Sequence of chain 1.C:
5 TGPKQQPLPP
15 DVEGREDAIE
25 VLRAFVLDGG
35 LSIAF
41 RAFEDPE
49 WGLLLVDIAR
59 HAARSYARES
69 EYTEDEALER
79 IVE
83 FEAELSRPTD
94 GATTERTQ

Sequence of chain 1.D:
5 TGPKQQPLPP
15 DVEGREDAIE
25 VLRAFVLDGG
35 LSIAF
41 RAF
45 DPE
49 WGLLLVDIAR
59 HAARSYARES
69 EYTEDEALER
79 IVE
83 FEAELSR

Sequence of chain 1.A:
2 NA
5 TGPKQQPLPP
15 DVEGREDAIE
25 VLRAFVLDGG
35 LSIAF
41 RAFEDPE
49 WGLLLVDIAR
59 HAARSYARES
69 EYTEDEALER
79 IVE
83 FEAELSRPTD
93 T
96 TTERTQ

Binding-site contacts:
Ligand atom C6 contacts residue ARG62 of chain 1.D at 3.7 Å.
Ligand atom O1 contacts residue HIS59 of chain 1.B at 3.2 Å (h-bond).
Ligand atom O2 contacts residue HIS59 of chain 1.B at 3.0 Å (h-bond).
Ligand atom C1 contacts residue ARG62 of chain 1.B at 3.2 Å.
Ligand atom C1 contacts residue ARG66 of chain 1.B at 3.6 Å.
Ligand atom O2 contacts residue THR97 of chain 1.C at 4.1 Å.
Ligand atom O4 contacts residue ARG62 of chain 1.B at 3.4 Å (salt-bridge).
Ligand atom C2 contacts residue ARG66 of chain 1.B at 4.1 Å.
Ligand atom O5 contacts residue ARG66 of chain 1.B at 3.2 Å (salt-bridge).
Ligand atom O4 contacts residue PO41 of chain 1.L at 3.4 Å (h-bond).
Ligand atom O1 contacts residue ARG66 of chain 1.B at 3.2 Å (salt-bridge).
Ligand atom O1 contacts residue SER63 of chain 1.B at 2.7 Å (h-bond).
Ligand atom C5 contacts residue ARG66 of chain 1.B at 4.0 Å.
Ligand atom O3 contacts residue THR97 of chain 1.C at 2.3 Å (h-bond).
Ligand atom O3 contacts residue ARG99 of chain 1.C at 4.0 Å.
Ligand atom C6 contacts residue PO41 of chain 1.L at 3.0 Å.
Ligand atom C4 contacts residue PO41 of chain 1.L at 3.3 Å.
Ligand atom O6 contacts residue PO41 of chain 1.L at 2.6 Å (h-bond).
Ligand atom C2 contacts residue ARG99 of chain 1.C at 3.8 Å.
Ligand atom O4 contacts residue ARG66 of chain 1.D at 3.5 Å (salt-bridge).
Ligand atom O5 contacts residue ARG62 of chain 1.B at 3.5 Å.
Ligand atom O4 contacts residue EDO1 of chain 1.E at 3.6 Å.
Ligand atom C2 contacts residue ARG62 of chain 1.B at 3.7 Å.
Ligand atom C5 contacts residue PO41 of chain 1.L at 3.8 Å.
Ligand atom C3 contacts residue THR97 of chain 1.C at 3.5 Å.
Ligand atom O4 contacts residue THR97 of chain 1.C at 3.8 Å.
Ligand atom O6 contacts residue ARG66 of chain 1.D at 2.6 Å (salt-bridge).
Ligand atom C5 contacts residue ARG62 of chain 1.B at 3.4 Å.
Ligand atom O2 contacts residue GLU98 of chain 1.A at 3.4 Å (salt-bridge).
Ligand atom C6 contacts residue ARG66 of chain 1.D at 3.4 Å.
Ligand atom C5 contacts residue ARG66 of chain 1.D at 3.9 Å.
Ligand atom C3 contacts residue PO41 of chain 1.L at 3.9 Å.
Ligand atom C3 contacts residue ARG62 of chain 1.B at 3.5 Å.
Ligand atom O2 contacts residue THR96 of chain 1.A at 4.0 Å.
Ligand atom O3 contacts residue PO41 of chain 1.L at 3.1 Å (h-bond).
Ligand atom O6 contacts residue ARG62 of chain 1.D at 3.7 Å.
Ligand atom O2 contacts residue ARG62 of chain 1.B at 3.2 Å (salt-bridge).
Ligand atom O1 contacts residue ARG62 of chain 1.B at 3.7 Å.
Ligand atom C4 contacts residue ARG62 of chain 1.B at 3.6 Å.
Ligand atom C6 contacts residue ARG66 of chain 1.B at 3.6 Å.

Sequence of chain 1.B:
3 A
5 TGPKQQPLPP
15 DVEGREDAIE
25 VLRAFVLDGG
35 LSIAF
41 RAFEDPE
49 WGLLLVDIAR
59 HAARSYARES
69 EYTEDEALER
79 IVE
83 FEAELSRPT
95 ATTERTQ

This small molecule binds to this protein.
Small molecule (SMILES): OC[C@H]1O[C@@H](O)[C@H](O)[C@@H](O)[C@@H]1O